Sequence of chain 1.A:
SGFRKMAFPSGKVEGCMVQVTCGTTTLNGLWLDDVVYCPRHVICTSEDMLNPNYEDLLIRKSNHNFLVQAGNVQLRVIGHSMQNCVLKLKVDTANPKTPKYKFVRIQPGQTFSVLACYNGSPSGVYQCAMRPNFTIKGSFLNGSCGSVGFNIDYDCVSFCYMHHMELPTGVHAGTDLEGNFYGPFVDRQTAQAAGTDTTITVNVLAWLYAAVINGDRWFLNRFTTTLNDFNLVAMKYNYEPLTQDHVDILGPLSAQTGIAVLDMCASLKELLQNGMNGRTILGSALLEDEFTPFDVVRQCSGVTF

The small molecule below binds the protein below.
Small molecule (SMILES): O=C(Nc1cncc2ccccc12)[C@@H]1CCNc2ccc(Cl)cc21

Sequence of chain 1.B:
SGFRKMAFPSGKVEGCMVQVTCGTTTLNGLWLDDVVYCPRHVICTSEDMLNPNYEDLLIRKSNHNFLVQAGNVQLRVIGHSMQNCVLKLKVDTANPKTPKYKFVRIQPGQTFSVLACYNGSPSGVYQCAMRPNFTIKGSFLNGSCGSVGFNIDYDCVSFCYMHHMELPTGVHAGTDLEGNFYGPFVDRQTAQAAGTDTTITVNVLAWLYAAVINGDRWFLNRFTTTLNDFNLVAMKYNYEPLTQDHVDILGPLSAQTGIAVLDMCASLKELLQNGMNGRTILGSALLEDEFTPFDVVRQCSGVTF

Binding-site contacts:
Ligand atom N2 contacts residue HIS163 of chain 1.B at 2.7 Å (h-bond).
Ligand atom C10 contacts residue LEU141 of chain 1.B at 3.8 Å (hydrophobic).
Ligand atom C12 contacts residue ASN142 of chain 1.B at 3.7 Å.
Ligand atom C contacts residue MET49 of chain 1.B at 3.7 Å (hydrophobic).
Ligand atom C18 contacts residue HIS164 of chain 1.B at 3.2 Å.
Ligand atom C3 contacts residue GLN189 of chain 1.B at 3.7 Å.
Ligand atom CL contacts residue HIS41 of chain 1.B at 3.5 Å.
Ligand atom C1 contacts residue ARG188 of chain 1.B at 3.7 Å.
Ligand atom O contacts residue DMS1 of chain 1.T at 3.5 Å.
Ligand atom C contacts residue HIS164 of chain 1.B at 3.8 Å.
Ligand atom C1 contacts residue MET49 of chain 1.B at 3.4 Å (hydrophobic).
Ligand atom C2 contacts residue MET49 of chain 1.B at 3.8 Å (hydrophobic).
Ligand atom O contacts residue MET165 of chain 1.B at 3.3 Å.
Ligand atom C contacts residue MET165 of chain 1.B at 3.6 Å (hydrophobic).
Ligand atom C12 contacts residue LEU141 of chain 1.B at 3.7 Å (hydrophobic).
Ligand atom CL contacts residue MET165 of chain 1.B at 3.8 Å.
Ligand atom C3 contacts residue DMS1 of chain 1.R at 3.7 Å.
Ligand atom N2 contacts residue GLU166 of chain 1.B at 3.7 Å.
Ligand atom C13 contacts residue ASN142 of chain 1.B at 3.8 Å.
Ligand atom C9 contacts residue HIS163 of chain 1.B at 3.2 Å.
Ligand atom CL contacts residue ASP187 of chain 1.B at 3.4 Å.
Ligand atom C2 contacts residue GLN189 of chain 1.B at 3.6 Å.
Ligand atom C9 contacts residue GLU166 of chain 1.B at 3.7 Å.
Ligand atom C2 contacts residue DMS1 of chain 1.R at 3.7 Å.
Ligand atom N contacts residue GLN189 of chain 1.B at 2.8 Å (h-bond).
Ligand atom C11 contacts residue GLU166 of chain 1.B at 3.7 Å.
Ligand atom C10 contacts residue GLU166 of chain 1.B at 3.5 Å.
Ligand atom C1 contacts residue MET165 of chain 1.B at 3.4 Å (hydrophobic).
Ligand atom O contacts residue GLU166 of chain 1.B at 3.0 Å (salt-bridge).
Ligand atom C9 contacts residue CYS145 of chain 1.B at 3.8 Å (hydrophobic).
Ligand atom C10 contacts residue PHE140 of chain 1.B at 3.5 Å (hydrophobic).
Ligand atom C14 contacts residue DMS1 of chain 1.T at 3.7 Å.
Ligand atom C12 contacts residue GLU166 of chain 1.B at 3.5 Å.
Ligand atom C12 contacts residue PHE140 of chain 1.B at 3.7 Å (hydrophobic).
Ligand atom N2 contacts residue SER144 of chain 1.B at 3.6 Å.
Ligand atom N1 contacts residue CYS145 of chain 1.B at 3.8 Å.
Ligand atom C4 contacts residue GLN189 of chain 1.B at 3.7 Å.
Ligand atom CL contacts residue HIS164 of chain 1.B at 3.6 Å.
Ligand atom N contacts residue DMS1 of chain 1.R at 3.6 Å.
Ligand atom C15 contacts residue DMS1 of chain 1.T at 3.5 Å.